Sequence of chain 1.B:
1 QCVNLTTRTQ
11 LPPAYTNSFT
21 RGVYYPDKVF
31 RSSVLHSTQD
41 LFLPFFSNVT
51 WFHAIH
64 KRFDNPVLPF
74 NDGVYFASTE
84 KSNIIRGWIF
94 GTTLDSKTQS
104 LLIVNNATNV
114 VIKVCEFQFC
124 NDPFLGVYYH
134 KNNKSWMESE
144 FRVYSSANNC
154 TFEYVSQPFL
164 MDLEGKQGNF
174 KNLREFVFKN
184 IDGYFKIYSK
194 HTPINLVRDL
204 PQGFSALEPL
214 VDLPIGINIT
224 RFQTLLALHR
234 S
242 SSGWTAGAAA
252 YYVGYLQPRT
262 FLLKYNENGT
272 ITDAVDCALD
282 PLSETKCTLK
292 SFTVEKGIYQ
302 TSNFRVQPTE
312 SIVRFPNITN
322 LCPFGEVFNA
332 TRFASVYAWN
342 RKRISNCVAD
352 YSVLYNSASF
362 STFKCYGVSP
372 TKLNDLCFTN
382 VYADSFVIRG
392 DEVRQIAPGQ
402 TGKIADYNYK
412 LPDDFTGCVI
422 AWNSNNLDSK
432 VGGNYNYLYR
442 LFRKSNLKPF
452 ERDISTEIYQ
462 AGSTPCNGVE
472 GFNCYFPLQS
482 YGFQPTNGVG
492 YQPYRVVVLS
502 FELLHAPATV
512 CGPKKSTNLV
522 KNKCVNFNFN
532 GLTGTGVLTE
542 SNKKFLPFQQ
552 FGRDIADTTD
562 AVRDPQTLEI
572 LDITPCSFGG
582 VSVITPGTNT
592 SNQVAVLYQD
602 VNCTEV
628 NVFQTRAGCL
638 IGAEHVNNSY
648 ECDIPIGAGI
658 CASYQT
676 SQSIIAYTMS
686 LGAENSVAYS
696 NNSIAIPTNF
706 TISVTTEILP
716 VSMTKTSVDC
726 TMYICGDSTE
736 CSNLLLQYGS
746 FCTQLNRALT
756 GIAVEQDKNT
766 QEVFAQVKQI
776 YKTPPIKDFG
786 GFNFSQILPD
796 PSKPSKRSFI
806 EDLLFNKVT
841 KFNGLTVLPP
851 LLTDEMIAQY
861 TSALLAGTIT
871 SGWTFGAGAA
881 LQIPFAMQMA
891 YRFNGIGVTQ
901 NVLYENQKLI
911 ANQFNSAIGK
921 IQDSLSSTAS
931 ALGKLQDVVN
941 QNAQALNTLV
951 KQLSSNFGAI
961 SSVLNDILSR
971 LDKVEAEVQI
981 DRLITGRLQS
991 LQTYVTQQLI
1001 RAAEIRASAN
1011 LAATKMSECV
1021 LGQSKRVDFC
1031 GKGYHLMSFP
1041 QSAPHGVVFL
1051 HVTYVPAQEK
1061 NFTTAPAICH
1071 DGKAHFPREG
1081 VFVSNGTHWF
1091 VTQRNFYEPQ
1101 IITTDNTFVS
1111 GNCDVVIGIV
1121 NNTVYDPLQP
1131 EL

Binding-site contacts:
Ligand atom C4 contacts residue ASN1061 of chain 1.B at 4.2 Å.
Ligand atom C1 contacts residue ASN1061 of chain 1.B at 1.4 Å.
Ligand atom C8 contacts residue LYS1060 of chain 1.B at 3.7 Å.
Ligand atom C8 contacts residue ASN1061 of chain 1.B at 3.8 Å.
Ligand atom C7 contacts residue ASN1061 of chain 1.B at 3.5 Å.
Ligand atom O4 contacts residue ALA693 of chain 1.B at 4.4 Å.
Ligand atom C6 contacts residue ALA693 of chain 1.B at 4.3 Å (hydrophobic).
Ligand atom C8 contacts residue GLU1059 of chain 1.B at 3.6 Å.
Ligand atom C2 contacts residue ASN1061 of chain 1.B at 2.5 Å.
Ligand atom N2 contacts residue ASN1061 of chain 1.B at 2.9 Å (h-bond).
Ligand atom O5 contacts residue ASN1061 of chain 1.B at 2.4 Å (h-bond).
Ligand atom C5 contacts residue ASN1061 of chain 1.B at 3.7 Å.
Ligand atom O7 contacts residue ASN1061 of chain 1.B at 3.7 Å.
Ligand atom C5 contacts residue ALA693 of chain 1.B at 3.8 Å (hydrophobic).
Ligand atom C3 contacts residue ASN1061 of chain 1.B at 3.8 Å.

The protein below binds the small molecule below.
Small molecule (SMILES): CC(=O)N[C@@H]1[C@@H](O)[C@H](O)[C@@H](CO)O[C@H]1O